Binding-site contacts:
Ligand atom C1 contacts residue LEU24 of chain 20.A at 4.5 Å (hydrophobic).
Ligand atom F2 contacts residue HLT1 of chain 20.H at 0.8 Å.
Ligand atom C2 contacts residue HLT1 of chain 20.H at 1.3 Å.
Ligand atom CL contacts residue HLT1 of chain 20.H at 2.2 Å.
Ligand atom F3 contacts residue HLT1 of chain 20.H at 1.5 Å.
Ligand atom F3 contacts residue LEU24 of chain 20.A at 4.1 Å.
Ligand atom F1 contacts residue ARG59 of chain 20.A at 4.5 Å.
Ligand atom BR contacts residue LEU24 of chain 11.A at 3.1 Å.
Ligand atom C2 contacts residue LEU81 of chain 20.A at 4.4 Å (hydrophobic).
Ligand atom F3 contacts residue LEU81 of chain 11.A at 3.9 Å.
Ligand atom CL contacts residue LEU24 of chain 20.A at 4.0 Å.
Ligand atom F1 contacts residue LEU24 of chain 20.A at 3.3 Å.
Ligand atom BR contacts residue TYR28 of chain 11.A at 4.0 Å.
Ligand atom F1 contacts residue HLT1 of chain 20.H at 1.2 Å.
Ligand atom BR contacts residue LEU81 of chain 11.A at 4.2 Å.
Ligand atom BR contacts residue SER27 of chain 11.A at 3.8 Å.
Ligand atom C2 contacts residue LEU24 of chain 20.A at 4.3 Å (hydrophobic).
Ligand atom CL contacts residue LEU81 of chain 20.A at 3.6 Å.
Ligand atom BR contacts residue HLT1 of chain 20.H at 1.2 Å.
Ligand atom C1 contacts residue HLT1 of chain 20.H at 0.8 Å.
Ligand atom F2 contacts residue SER27 of chain 20.A at 4.4 Å.
Ligand atom CL contacts residue TYR28 of chain 11.A at 3.3 Å.
Ligand atom F3 contacts residue LEU81 of chain 20.A at 3.4 Å.
Ligand atom F1 contacts residue SER27 of chain 20.A at 4.0 Å.

Sequence of chain 11.A:
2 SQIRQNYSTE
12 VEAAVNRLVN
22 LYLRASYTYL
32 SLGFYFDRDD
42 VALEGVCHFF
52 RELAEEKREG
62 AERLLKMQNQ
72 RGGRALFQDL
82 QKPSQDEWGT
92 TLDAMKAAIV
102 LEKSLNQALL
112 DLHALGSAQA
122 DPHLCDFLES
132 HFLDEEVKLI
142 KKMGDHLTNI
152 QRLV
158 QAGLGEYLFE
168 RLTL

The protein below binds the small molecule below.
Small molecule (SMILES): FC(F)(F)[C@H](Cl)Br

Sequence of chain 20.A:
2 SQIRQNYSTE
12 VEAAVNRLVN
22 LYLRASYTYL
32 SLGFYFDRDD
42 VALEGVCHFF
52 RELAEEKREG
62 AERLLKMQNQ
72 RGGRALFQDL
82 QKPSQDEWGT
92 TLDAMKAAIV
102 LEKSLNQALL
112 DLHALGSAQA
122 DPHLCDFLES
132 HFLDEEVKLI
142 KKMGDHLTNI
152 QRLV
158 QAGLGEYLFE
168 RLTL